Binding-site contacts:
Ligand atom C4 contacts residue MET315 of chain 1.D at 3.4 Å (hydrophobic).
Ligand atom O19 contacts residue PHE263 of chain 1.D at 3.7 Å.
Ligand atom C13 contacts residue LEU311 of chain 1.D at 3.9 Å (hydrophobic).
Ligand atom C5 contacts residue LEU311 of chain 1.D at 3.7 Å (hydrophobic).
Ligand atom C18 contacts residue LEU311 of chain 1.D at 3.3 Å (hydrophobic).
Ligand atom O19 contacts residue ASN267 of chain 1.D at 3.1 Å (h-bond).
Ligand atom O16 contacts residue ARG314 of chain 1.D at 3.5 Å (salt-bridge).
Ligand atom C12 contacts residue LEU311 of chain 1.D at 3.4 Å (hydrophobic).
Ligand atom C22 contacts residue LEU354 of chain 1.D at 2.4 Å (hydrophobic).
Ligand atom C3 contacts residue ASN267 of chain 1.D at 3.7 Å.
Ligand atom C18 contacts residue TRP116 of chain 1.D at 3.9 Å (hydrophobic).
Ligand atom C3 contacts residue MET315 of chain 1.D at 3.7 Å (hydrophobic).
Ligand atom O18 contacts residue LEU311 of chain 1.D at 3.5 Å.
Ligand atom C2 contacts residue PHE166 of chain 1.D at 3.4 Å (hydrophobic).
Ligand atom C21 contacts residue MET315 of chain 1.D at 3.5 Å (hydrophobic).
Ligand atom C21 contacts residue MET170 of chain 1.D at 3.7 Å (hydrophobic).
Ligand atom C4 contacts residue ASN267 of chain 1.D at 3.6 Å.
Ligand atom O18 contacts residue TRP116 of chain 1.D at 3.4 Å.
Ligand atom O21 contacts residue PHE263 of chain 1.D at 2.8 Å.
Ligand atom C22 contacts residue PHE307 of chain 1.D at 2.9 Å (hydrophobic).
Ligand atom C1 contacts residue PHE318 of chain 1.D at 3.8 Å (hydrophobic).
Ligand atom C16 contacts residue MET170 of chain 1.D at 3.7 Å (hydrophobic).
Ligand atom C15 contacts residue PHE307 of chain 1.D at 3.6 Å (hydrophobic).
Ligand atom C17 contacts residue LEU311 of chain 1.D at 3.4 Å (hydrophobic).
Ligand atom C6 contacts residue LEU311 of chain 1.D at 3.6 Å (hydrophobic).
Ligand atom C3 contacts residue PHE166 of chain 1.D at 3.5 Å (hydrophobic).
Ligand atom O20 contacts residue PHE263 of chain 1.D at 3.5 Å.
Ligand atom C1 contacts residue MET315 of chain 1.D at 3.9 Å (hydrophobic).
Ligand atom C16 contacts residue MET315 of chain 1.D at 3.2 Å (hydrophobic).
Ligand atom C5 contacts residue MET315 of chain 1.D at 3.7 Å (hydrophobic).
Ligand atom O17 contacts residue ARG314 of chain 1.D at 3.7 Å.
Ligand atom C15 contacts residue LEU310 of chain 1.D at 3.2 Å (hydrophobic).
Ligand atom C14 contacts residue ARG314 of chain 1.D at 3.9 Å.
Ligand atom O18 contacts residue ARG314 of chain 1.D at 3.2 Å (salt-bridge).
Ligand atom C13 contacts residue LEU354 of chain 1.D at 3.7 Å (hydrophobic).
Ligand atom O23 contacts residue PRO353 of chain 1.D at 3.8 Å.
Ligand atom C11 contacts residue TRP116 of chain 1.D at 3.7 Å (hydrophobic).
Ligand atom C12 contacts residue TRP116 of chain 1.D at 3.8 Å (hydrophobic).
Ligand atom O22 contacts residue ARG173 of chain 1.D at 3.3 Å.
Ligand atom C11 contacts residue LEU311 of chain 1.D at 3.5 Å (hydrophobic).

The small molecule below binds the protein below.
Small molecule (SMILES): CC[C@@]1(O)C[C@H](O)c2c(cc3c(c2O)C(=O)c2c(O)cccc2C3=O)[C@H]1C(=O)OC

Sequence of chain 1.D:
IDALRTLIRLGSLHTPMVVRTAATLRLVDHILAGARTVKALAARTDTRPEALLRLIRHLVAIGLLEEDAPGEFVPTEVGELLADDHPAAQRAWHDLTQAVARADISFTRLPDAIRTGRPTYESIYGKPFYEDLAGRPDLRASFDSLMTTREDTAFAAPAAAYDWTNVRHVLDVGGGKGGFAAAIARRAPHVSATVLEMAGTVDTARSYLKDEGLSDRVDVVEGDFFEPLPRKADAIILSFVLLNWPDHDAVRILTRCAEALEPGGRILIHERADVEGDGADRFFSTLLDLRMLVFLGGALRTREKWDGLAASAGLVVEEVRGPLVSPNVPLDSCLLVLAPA